Sequence of chain 1.A:
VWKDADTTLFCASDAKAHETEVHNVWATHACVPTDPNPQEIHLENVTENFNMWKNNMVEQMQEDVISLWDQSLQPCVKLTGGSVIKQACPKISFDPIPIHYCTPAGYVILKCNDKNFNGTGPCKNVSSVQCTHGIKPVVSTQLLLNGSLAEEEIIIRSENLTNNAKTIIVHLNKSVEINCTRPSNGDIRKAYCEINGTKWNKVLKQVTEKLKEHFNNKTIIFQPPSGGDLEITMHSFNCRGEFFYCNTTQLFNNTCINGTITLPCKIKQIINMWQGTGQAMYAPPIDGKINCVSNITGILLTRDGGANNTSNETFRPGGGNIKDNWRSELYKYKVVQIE

Binding-site contacts:
Ligand atom C5 contacts residue NAG1 of chain 1.L at 4.1 Å.
Ligand atom C5 contacts residue VAL307 of chain 1.A at 3.4 Å (hydrophobic).
Ligand atom O7 contacts residue PRO96 of chain 1.A at 3.9 Å.
Ligand atom O7 contacts residue VAL138 of chain 1.A at 4.3 Å.
Ligand atom C2 contacts residue VAL307 of chain 1.A at 4.2 Å (hydrophobic).
Ligand atom C1 contacts residue SER308 of chain 1.A at 3.8 Å.
Ligand atom O7 contacts residue ASN146 of chain 1.A at 3.8 Å.
Ligand atom N2 contacts residue ASN146 of chain 1.A at 2.9 Å (h-bond).
Ligand atom O4 contacts residue ARG246 of chain 1.A at 3.5 Å (salt-bridge).
Ligand atom C4 contacts residue ASN146 of chain 1.A at 4.2 Å.
Ligand atom N2 contacts residue SER308 of chain 1.A at 2.7 Å (h-bond).
Ligand atom C4 contacts residue ASP95 of chain 1.A at 4.2 Å.
Ligand atom O5 contacts residue VAL307 of chain 1.A at 4.1 Å.
Ligand atom C3 contacts residue SER308 of chain 1.A at 4.0 Å.
Ligand atom C8 contacts residue ASN244 of chain 1.A at 3.8 Å.
Ligand atom C5 contacts residue ASN146 of chain 1.A at 3.7 Å.
Ligand atom C3 contacts residue ASN146 of chain 1.A at 3.8 Å.
Ligand atom C1 contacts residue VAL307 of chain 1.A at 3.9 Å (hydrophobic).
Ligand atom C8 contacts residue LEU145 of chain 1.A at 4.0 Å (hydrophobic).
Ligand atom C2 contacts residue ASN146 of chain 1.A at 2.4 Å.
Ligand atom C1 contacts residue NAG1 of chain 1.L at 4.3 Å.
Ligand atom C6 contacts residue NAG1 of chain 1.L at 3.9 Å.
Ligand atom O6 contacts residue NAG1 of chain 1.L at 4.2 Å.
Ligand atom O3 contacts residue CYS306 of chain 1.A at 3.4 Å (h-bond).
Ligand atom C3 contacts residue CYS306 of chain 1.A at 4.4 Å (hydrophobic).
Ligand atom C7 contacts residue SER308 of chain 1.A at 3.6 Å.
Ligand atom O5 contacts residue ASN146 of chain 1.A at 2.4 Å (h-bond).
Ligand atom C1 contacts residue ASN146 of chain 1.A at 1.4 Å.
Ligand atom C2 contacts residue SER308 of chain 1.A at 3.6 Å.
Ligand atom C7 contacts residue ASN146 of chain 1.A at 3.5 Å.
Ligand atom O5 contacts residue NAG1 of chain 1.L at 3.5 Å (h-bond).
Ligand atom C8 contacts residue VAL138 of chain 1.A at 4.2 Å (hydrophobic).
Ligand atom C3 contacts residue VAL307 of chain 1.A at 3.5 Å (hydrophobic).
Ligand atom O4 contacts residue VAL307 of chain 1.A at 4.0 Å.
Ligand atom C4 contacts residue VAL307 of chain 1.A at 3.9 Å (hydrophobic).
Ligand atom C8 contacts residue SER308 of chain 1.A at 3.6 Å.
Ligand atom O3 contacts residue ARG246 of chain 1.A at 4.1 Å.
Ligand atom O3 contacts residue ASP95 of chain 1.A at 4.3 Å.
Ligand atom C6 contacts residue VAL307 of chain 1.A at 4.4 Å (hydrophobic).
Ligand atom C8 contacts residue PHE243 of chain 1.A at 4.3 Å (hydrophobic).

The small molecule below binds the protein below.
Small molecule (SMILES): CC(=O)N[C@@H]1[C@@H](O)[C@H](O)[C@@H](CO)O[C@H]1O